Sequence of chain 1.C:
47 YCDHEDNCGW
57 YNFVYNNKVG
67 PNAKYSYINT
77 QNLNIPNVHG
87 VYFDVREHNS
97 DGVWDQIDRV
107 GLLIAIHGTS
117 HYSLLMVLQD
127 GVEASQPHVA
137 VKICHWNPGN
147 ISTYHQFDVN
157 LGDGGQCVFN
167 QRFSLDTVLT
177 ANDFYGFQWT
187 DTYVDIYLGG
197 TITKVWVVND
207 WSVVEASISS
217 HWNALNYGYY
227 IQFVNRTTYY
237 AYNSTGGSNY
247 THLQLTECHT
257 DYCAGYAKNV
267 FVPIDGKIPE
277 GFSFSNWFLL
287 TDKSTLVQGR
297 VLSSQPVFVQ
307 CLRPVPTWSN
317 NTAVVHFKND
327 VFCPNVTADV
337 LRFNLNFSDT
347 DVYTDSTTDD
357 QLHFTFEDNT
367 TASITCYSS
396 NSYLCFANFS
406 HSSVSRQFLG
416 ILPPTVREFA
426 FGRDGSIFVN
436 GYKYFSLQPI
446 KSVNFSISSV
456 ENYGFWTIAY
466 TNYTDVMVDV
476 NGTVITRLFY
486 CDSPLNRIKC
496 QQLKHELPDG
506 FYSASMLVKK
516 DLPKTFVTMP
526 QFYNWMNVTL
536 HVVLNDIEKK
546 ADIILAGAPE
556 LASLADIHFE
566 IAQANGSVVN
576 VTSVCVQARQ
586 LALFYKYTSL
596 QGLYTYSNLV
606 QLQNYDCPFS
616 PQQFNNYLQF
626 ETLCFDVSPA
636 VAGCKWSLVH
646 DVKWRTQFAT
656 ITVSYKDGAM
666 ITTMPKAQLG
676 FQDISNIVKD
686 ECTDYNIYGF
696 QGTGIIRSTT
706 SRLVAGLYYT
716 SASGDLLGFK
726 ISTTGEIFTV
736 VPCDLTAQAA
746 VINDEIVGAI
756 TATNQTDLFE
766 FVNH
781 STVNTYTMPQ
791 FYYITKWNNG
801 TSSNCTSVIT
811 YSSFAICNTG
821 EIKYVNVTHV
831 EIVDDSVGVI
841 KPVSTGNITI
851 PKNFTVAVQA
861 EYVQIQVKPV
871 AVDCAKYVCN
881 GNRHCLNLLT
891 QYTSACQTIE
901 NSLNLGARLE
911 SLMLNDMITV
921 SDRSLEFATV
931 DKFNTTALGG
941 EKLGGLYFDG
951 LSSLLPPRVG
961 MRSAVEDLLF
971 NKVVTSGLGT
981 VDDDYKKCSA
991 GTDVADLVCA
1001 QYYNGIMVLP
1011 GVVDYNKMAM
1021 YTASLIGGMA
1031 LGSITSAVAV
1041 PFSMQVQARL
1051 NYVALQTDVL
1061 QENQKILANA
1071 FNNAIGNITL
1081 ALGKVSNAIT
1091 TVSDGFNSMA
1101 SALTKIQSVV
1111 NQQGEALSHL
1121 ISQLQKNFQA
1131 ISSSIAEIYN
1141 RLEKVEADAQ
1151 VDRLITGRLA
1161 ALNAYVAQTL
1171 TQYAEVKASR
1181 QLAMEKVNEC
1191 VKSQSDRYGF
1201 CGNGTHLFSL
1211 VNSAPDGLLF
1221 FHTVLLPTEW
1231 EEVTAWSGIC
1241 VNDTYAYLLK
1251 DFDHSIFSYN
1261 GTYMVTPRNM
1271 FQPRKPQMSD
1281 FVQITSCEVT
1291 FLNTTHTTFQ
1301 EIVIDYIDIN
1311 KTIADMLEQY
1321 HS

Sequence of chain 1.A:
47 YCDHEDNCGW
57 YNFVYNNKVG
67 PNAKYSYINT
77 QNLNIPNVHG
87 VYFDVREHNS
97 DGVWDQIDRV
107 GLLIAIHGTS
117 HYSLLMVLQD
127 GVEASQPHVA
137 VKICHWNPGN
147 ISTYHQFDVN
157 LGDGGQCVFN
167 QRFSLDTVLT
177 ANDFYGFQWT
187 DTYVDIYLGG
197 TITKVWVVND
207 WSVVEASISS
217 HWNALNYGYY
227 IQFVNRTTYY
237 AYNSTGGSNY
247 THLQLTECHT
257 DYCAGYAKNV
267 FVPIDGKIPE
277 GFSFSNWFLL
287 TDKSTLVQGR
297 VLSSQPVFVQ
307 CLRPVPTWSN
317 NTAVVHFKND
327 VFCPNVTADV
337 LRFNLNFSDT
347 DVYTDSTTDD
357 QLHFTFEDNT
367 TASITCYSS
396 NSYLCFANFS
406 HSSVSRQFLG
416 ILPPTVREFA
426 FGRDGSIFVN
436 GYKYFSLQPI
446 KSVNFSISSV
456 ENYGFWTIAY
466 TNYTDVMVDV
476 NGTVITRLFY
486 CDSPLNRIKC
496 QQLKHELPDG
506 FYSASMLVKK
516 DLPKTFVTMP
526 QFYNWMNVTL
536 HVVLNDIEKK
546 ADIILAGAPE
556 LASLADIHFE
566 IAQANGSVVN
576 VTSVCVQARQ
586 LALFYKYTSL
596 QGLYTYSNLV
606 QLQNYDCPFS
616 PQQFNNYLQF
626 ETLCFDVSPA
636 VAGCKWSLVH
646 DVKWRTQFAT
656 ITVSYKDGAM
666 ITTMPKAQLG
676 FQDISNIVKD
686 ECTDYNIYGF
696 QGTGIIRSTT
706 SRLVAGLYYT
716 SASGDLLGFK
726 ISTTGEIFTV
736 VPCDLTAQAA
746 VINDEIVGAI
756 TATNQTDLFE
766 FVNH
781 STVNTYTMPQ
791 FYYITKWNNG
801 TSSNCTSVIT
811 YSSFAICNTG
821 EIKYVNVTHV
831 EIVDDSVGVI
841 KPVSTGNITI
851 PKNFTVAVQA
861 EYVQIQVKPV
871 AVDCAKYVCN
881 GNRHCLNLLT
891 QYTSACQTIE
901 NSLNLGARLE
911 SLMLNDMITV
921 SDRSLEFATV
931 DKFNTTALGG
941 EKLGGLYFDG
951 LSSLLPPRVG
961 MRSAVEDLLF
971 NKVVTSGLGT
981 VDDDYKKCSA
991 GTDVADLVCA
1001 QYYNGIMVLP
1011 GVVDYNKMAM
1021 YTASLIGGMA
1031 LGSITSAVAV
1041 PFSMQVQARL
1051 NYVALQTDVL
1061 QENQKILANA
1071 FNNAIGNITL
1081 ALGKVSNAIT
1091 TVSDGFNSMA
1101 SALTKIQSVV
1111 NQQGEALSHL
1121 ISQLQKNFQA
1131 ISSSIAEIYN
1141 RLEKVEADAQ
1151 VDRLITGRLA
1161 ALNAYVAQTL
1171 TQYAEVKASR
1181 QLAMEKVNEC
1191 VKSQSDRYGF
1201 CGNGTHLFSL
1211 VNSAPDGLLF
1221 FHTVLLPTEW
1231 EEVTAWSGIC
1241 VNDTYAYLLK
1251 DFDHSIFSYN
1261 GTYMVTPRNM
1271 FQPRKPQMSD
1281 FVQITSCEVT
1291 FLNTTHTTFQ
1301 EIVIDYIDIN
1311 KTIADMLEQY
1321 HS

Binding-site contacts:
Ligand atom O4 contacts residue VAL830 of chain 1.A at 4.4 Å.
Ligand atom O6 contacts residue ASP835 of chain 1.A at 3.9 Å.
Ligand atom C8 contacts residue ASN1203 of chain 1.A at 4.2 Å.
Ligand atom C2 contacts residue VAL830 of chain 1.A at 4.3 Å (hydrophobic).
Ligand atom N2 contacts residue VAL830 of chain 1.A at 4.5 Å.
Ligand atom O2 contacts residue VAL830 of chain 1.A at 4.0 Å.
Ligand atom C4 contacts residue ASN1203 of chain 1.A at 4.1 Å.
Ligand atom O3 contacts residue GLU831 of chain 1.A at 3.6 Å.
Ligand atom C6 contacts residue LEU1226 of chain 1.A at 4.0 Å (hydrophobic).
Ligand atom C6 contacts residue ASP834 of chain 1.A at 4.2 Å.
Ligand atom C1 contacts residue GLU831 of chain 1.A at 3.2 Å.
Ligand atom C5 contacts residue GLU831 of chain 1.A at 4.3 Å.
Ligand atom C3 contacts residue ASN1203 of chain 1.A at 3.6 Å.
Ligand atom O7 contacts residue THR919 of chain 1.C at 4.5 Å.
Ligand atom C7 contacts residue ASP916 of chain 1.C at 4.4 Å.
Ligand atom N2 contacts residue GLU831 of chain 1.A at 4.3 Å.
Ligand atom O6 contacts residue LEU1226 of chain 1.A at 2.6 Å.
Ligand atom C8 contacts residue ASP834 of chain 1.A at 4.2 Å.
Ligand atom O5 contacts residue GLU831 of chain 1.A at 3.3 Å (salt-bridge).
Ligand atom C2 contacts residue GLU831 of chain 1.A at 3.7 Å.
Ligand atom N2 contacts residue ASN1203 of chain 1.A at 2.7 Å (h-bond).
Ligand atom C6 contacts residue ASP835 of chain 1.A at 4.4 Å.
Ligand atom O2 contacts residue GLU831 of chain 1.A at 4.3 Å.
Ligand atom C5 contacts residue ASN1203 of chain 1.A at 3.5 Å.
Ligand atom O5 contacts residue ASN1203 of chain 1.A at 2.3 Å (h-bond).
Ligand atom O2 contacts residue GLU831 of chain 1.A at 2.9 Å (salt-bridge).
Ligand atom O7 contacts residue ASN1203 of chain 1.A at 3.5 Å (h-bond).
Ligand atom C8 contacts residue ASP916 of chain 1.C at 3.4 Å.
Ligand atom O2 contacts residue HIS829 of chain 1.A at 3.3 Å (h-bond).
Ligand atom C7 contacts residue ASN1203 of chain 1.A at 3.2 Å.
Ligand atom C1 contacts residue ASN1203 of chain 1.A at 1.4 Å.
Ligand atom O3 contacts residue VAL830 of chain 1.A at 4.5 Å.
Ligand atom C2 contacts residue ASN1203 of chain 1.A at 2.3 Å.
Ligand atom O7 contacts residue ASP916 of chain 1.C at 4.5 Å.

A protein and the small-molecule ligand that binds it are described below.
Small molecule (SMILES): CC(=O)N[C@H]1[C@H](O[C@H]2[C@H](O)[C@@H](NC(C)=O)CO[C@@H]2CO)O[C@H](CO)[C@@H](O[C@@H]2O[C@H](CO[C@H]3O[C@H](CO)[C@@H](O)[C@H](O[C@H]4O[C@H](CO)[C@@H](O)[C@H](O)[C@@H]4O)[C@@H]3O)[C@@H](O)[C@H](O[C@H]3O[C@H](CO)[C@@H](O)[C@H](O)[C@@H]3O[C@H]3O[C@H](CO)[C@@H](O)[C@H](O)[C@@H]3O)[C@@H]2O)[C@@H]1O